The small molecule below binds the protein below.
Small molecule (SMILES): CC(=O)N[C@H]1[C@H](O[C@H]2[C@H](O)[C@@H](NC(C)=O)CO[C@@H]2CO)O[C@H](CO)[C@@H](O[C@@H]2O[C@H](CO[C@H]3O[C@H](CO)[C@@H](O)[C@H](O)[C@@H]3O)[C@@H](O)[C@H](O[C@H]3O[C@H](CO)[C@@H](O)[C@H](O)[C@@H]3O)[C@@H]2O)[C@@H]1O

Sequence of chain 1.A:
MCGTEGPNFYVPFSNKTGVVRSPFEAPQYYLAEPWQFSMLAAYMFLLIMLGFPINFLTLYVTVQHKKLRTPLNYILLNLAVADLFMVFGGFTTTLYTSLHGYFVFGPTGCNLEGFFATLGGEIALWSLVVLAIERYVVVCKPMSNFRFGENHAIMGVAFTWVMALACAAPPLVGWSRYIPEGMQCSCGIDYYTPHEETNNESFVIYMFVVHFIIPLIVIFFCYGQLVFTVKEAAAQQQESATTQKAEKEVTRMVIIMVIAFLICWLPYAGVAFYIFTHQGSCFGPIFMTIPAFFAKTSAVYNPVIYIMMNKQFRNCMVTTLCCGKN

Binding-site contacts:
Ligand atom C5 contacts residue ASN16 of chain 1.A at 3.6 Å.
Ligand atom C6 contacts residue GLY19 of chain 1.A at 3.8 Å.
Ligand atom C1 contacts residue ASN16 of chain 1.A at 1.4 Å.
Ligand atom C8 contacts residue PHE10 of chain 1.A at 3.9 Å (hydrophobic).
Ligand atom O7 contacts residue GLY19 of chain 1.A at 4.4 Å.
Ligand atom C7 contacts residue VAL21 of chain 1.A at 4.1 Å (hydrophobic).
Ligand atom O7 contacts residue ASN16 of chain 1.A at 4.2 Å.
Ligand atom C7 contacts residue THR5 of chain 1.A at 3.7 Å.
Ligand atom N2 contacts residue THR5 of chain 1.A at 4.1 Å.
Ligand atom C1 contacts residue VAL21 of chain 1.A at 3.6 Å (hydrophobic).
Ligand atom C7 contacts residue ASN16 of chain 1.A at 3.8 Å.
Ligand atom C8 contacts residue ARG22 of chain 1.A at 3.9 Å.
Ligand atom C7 contacts residue GLY19 of chain 1.A at 4.3 Å.
Ligand atom C3 contacts residue VAL21 of chain 1.A at 3.8 Å (hydrophobic).
Ligand atom C8 contacts residue SER23 of chain 1.A at 4.3 Å.
Ligand atom C3 contacts residue ARG22 of chain 1.A at 4.3 Å.
Ligand atom O7 contacts residue ARG22 of chain 1.A at 3.0 Å (salt-bridge).
Ligand atom C8 contacts residue THR5 of chain 1.A at 3.6 Å.
Ligand atom N2 contacts residue VAL21 of chain 1.A at 3.1 Å (h-bond).
Ligand atom C2 contacts residue VAL21 of chain 1.A at 3.7 Å (hydrophobic).
Ligand atom C1 contacts residue GLY19 of chain 1.A at 4.3 Å.
Ligand atom C2 contacts residue ASN16 of chain 1.A at 2.5 Å.
Ligand atom O5 contacts residue GLY19 of chain 1.A at 3.8 Å.
Ligand atom C4 contacts residue ASN16 of chain 1.A at 4.2 Å.
Ligand atom O7 contacts residue THR5 of chain 1.A at 4.0 Å.
Ligand atom C5 contacts residue GLY19 of chain 1.A at 3.5 Å.
Ligand atom O5 contacts residue ASN16 of chain 1.A at 2.3 Å (h-bond).
Ligand atom C7 contacts residue ARG22 of chain 1.A at 3.8 Å.
Ligand atom C5 contacts residue ARG22 of chain 1.A at 4.3 Å.
Ligand atom C8 contacts residue VAL21 of chain 1.A at 4.2 Å (hydrophobic).
Ligand atom C3 contacts residue ASN16 of chain 1.A at 3.8 Å.
Ligand atom N2 contacts residue ASN16 of chain 1.A at 3.0 Å (h-bond).
Ligand atom C8 contacts residue GLY19 of chain 1.A at 3.9 Å.
Ligand atom O4 contacts residue ARG22 of chain 1.A at 4.2 Å.